Sequence of chain 1.B:
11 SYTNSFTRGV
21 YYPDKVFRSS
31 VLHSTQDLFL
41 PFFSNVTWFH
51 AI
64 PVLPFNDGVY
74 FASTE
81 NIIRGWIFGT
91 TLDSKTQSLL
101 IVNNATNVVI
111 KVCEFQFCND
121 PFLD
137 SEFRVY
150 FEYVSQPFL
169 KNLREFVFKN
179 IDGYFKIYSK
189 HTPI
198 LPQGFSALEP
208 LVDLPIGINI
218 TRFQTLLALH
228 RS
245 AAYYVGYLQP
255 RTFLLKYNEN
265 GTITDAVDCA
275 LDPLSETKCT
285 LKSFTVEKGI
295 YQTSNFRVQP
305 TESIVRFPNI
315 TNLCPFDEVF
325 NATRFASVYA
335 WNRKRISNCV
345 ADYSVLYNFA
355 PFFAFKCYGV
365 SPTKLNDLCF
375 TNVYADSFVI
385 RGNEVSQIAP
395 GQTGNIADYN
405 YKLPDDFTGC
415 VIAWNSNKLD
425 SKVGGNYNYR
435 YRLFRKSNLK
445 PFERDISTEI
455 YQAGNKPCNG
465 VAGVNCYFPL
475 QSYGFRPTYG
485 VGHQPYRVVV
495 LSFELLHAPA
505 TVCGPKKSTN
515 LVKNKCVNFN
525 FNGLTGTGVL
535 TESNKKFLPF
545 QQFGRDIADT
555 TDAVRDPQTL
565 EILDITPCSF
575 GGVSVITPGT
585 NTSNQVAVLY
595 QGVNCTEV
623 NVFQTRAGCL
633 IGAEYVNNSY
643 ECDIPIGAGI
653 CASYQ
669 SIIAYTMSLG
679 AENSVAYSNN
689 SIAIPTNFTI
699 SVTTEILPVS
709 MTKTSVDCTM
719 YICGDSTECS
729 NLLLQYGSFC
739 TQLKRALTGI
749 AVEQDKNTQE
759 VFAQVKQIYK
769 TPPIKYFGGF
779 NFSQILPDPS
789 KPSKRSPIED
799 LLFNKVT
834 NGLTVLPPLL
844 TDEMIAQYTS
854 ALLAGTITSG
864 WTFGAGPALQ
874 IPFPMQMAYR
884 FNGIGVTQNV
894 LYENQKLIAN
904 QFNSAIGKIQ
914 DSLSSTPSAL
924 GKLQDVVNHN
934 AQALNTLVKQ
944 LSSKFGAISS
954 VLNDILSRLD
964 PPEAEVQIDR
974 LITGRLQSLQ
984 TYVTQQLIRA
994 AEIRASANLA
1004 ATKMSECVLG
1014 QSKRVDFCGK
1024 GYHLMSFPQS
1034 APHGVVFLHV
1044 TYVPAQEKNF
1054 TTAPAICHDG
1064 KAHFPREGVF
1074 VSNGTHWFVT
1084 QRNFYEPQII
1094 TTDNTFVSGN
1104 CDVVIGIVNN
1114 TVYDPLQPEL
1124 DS

A protein and the small-molecule ligand that binds it are described below.
Small molecule (SMILES): CC(=O)N[C@@H]1[C@@H](O)[C@H](O)[C@@H](CO)O[C@H]1O

Binding-site contacts:
Ligand atom C2 contacts residue ASN598 of chain 1.B at 2.5 Å.
Ligand atom C1 contacts residue ASN598 of chain 1.B at 1.4 Å.
Ligand atom O7 contacts residue ASN598 of chain 1.B at 3.3 Å (h-bond).
Ligand atom C4 contacts residue ASN598 of chain 1.B at 4.2 Å.
Ligand atom C8 contacts residue ASN598 of chain 1.B at 4.4 Å.
Ligand atom C5 contacts residue ASN598 of chain 1.B at 3.7 Å.
Ligand atom C7 contacts residue ASN598 of chain 1.B at 3.3 Å.
Ligand atom C3 contacts residue ASN598 of chain 1.B at 3.8 Å.
Ligand atom N2 contacts residue ASN598 of chain 1.B at 2.9 Å (h-bond).
Ligand atom O5 contacts residue ASN598 of chain 1.B at 2.4 Å (h-bond).